Binding-site contacts:
Ligand atom C8 contacts residue LEU147 of chain 19.F at 3.4 Å (hydrophobic).
Ligand atom N2 contacts residue LEU147 of chain 19.F at 3.6 Å.
Ligand atom C2 contacts residue LEU147 of chain 19.F at 4.3 Å (hydrophobic).
Ligand atom N2 contacts residue ASN103 of chain 19.F at 3.8 Å.
Ligand atom O5 contacts residue ASN103 of chain 19.F at 2.6 Å (h-bond).
Ligand atom O7 contacts residue LEU147 of chain 19.F at 3.0 Å.
Ligand atom C7 contacts residue LEU147 of chain 19.F at 3.1 Å (hydrophobic).
Ligand atom N2 contacts residue THR145 of chain 19.F at 4.0 Å.
Ligand atom C3 contacts residue ASN103 of chain 19.F at 4.5 Å.
Ligand atom C1 contacts residue ASN103 of chain 19.F at 1.7 Å.
Ligand atom C8 contacts residue VAL146 of chain 19.F at 4.5 Å (hydrophobic).
Ligand atom C2 contacts residue THR145 of chain 19.F at 4.1 Å.
Ligand atom C5 contacts residue ASN103 of chain 19.F at 4.0 Å.
Ligand atom C1 contacts residue THR145 of chain 19.F at 3.4 Å.
Ligand atom C2 contacts residue ASN103 of chain 19.F at 3.2 Å.
Ligand atom C3 contacts residue THR145 of chain 19.F at 4.1 Å.
Ligand atom O5 contacts residue THR145 of chain 19.F at 4.0 Å.
Ligand atom C5 contacts residue THR145 of chain 19.F at 4.0 Å.

The protein below binds the small molecule below.
Small molecule (SMILES): CC(=O)N[C@@H]1[C@@H](O)[C@H](O)[C@@H](CO)O[C@H]1O

Sequence of chain 19.F:
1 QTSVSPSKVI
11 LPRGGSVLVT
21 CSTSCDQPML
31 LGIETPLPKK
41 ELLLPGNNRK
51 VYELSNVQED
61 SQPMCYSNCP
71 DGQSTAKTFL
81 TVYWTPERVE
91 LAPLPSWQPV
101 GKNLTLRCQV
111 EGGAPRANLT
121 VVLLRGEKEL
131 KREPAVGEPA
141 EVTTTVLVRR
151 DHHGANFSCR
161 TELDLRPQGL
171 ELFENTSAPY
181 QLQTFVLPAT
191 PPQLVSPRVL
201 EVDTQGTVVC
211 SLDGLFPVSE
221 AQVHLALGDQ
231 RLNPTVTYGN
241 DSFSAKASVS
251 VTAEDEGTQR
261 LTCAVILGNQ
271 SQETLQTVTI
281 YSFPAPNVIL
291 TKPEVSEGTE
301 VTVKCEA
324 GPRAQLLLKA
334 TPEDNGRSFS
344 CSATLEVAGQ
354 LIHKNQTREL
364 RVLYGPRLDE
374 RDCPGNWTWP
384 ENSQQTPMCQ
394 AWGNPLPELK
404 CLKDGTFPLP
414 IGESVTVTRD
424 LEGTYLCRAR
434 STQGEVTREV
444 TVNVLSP